Sequence of chain 43.C:
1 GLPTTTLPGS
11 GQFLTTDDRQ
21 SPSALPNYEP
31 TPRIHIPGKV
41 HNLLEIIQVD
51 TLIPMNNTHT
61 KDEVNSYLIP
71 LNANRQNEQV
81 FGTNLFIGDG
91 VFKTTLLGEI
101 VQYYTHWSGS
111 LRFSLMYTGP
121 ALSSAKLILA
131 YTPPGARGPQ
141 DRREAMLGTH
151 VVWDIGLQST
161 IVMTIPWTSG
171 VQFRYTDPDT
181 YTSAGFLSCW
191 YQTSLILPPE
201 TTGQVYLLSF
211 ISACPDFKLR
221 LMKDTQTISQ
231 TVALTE

The small molecule below binds the protein below.
Small molecule (SMILES): Cc1cc(CCCCCOc2ccc(C3=NCCO3)cc2Cl)on1

Sequence of chain 42.A:
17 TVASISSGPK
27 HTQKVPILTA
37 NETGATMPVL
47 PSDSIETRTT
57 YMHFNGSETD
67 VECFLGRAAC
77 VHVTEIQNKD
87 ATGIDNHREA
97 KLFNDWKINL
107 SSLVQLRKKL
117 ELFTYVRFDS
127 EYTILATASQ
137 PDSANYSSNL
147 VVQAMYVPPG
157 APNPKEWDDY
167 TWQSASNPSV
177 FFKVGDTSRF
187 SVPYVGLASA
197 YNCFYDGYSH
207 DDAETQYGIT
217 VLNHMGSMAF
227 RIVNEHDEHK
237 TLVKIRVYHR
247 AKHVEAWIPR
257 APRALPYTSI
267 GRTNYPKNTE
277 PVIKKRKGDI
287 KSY

Binding-site contacts:
Ligand atom C3C contacts residue TYR128 of chain 42.A at 3.4 Å (hydrophobic).
Ligand atom C4B contacts residue TYR152 of chain 42.A at 3.8 Å (hydrophobic).
Ligand atom C5C contacts residue TYR152 of chain 42.A at 3.9 Å (hydrophobic).
Ligand atom CL1 contacts residue TYR128 of chain 42.A at 3.3 Å.
Ligand atom CL1 contacts residue ILE104 of chain 42.A at 3.5 Å.
Ligand atom C5A contacts residue MET224 of chain 42.A at 3.5 Å (hydrophobic).
Ligand atom C4C contacts residue VAL191 of chain 42.A at 3.5 Å (hydrophobic).
Ligand atom N3A contacts residue PHE186 of chain 42.A at 3.9 Å.
Ligand atom C4B contacts residue MET224 of chain 42.A at 3.8 Å (hydrophobic).
Ligand atom C5 contacts residue LEU106 of chain 42.A at 3.7 Å (hydrophobic).
Ligand atom C5A contacts residue VAL176 of chain 42.A at 3.2 Å (hydrophobic).
Ligand atom C2A contacts residue PHE186 of chain 42.A at 3.2 Å (hydrophobic).
Ligand atom C5C contacts residue VAL188 of chain 42.A at 3.9 Å (hydrophobic).
Ligand atom C5A contacts residue ALA150 of chain 42.A at 3.9 Å (hydrophobic).
Ligand atom O1A contacts residue PHE186 of chain 42.A at 2.8 Å.
Ligand atom N3A contacts residue PRO174 of chain 42.A at 3.7 Å.
Ligand atom C1B contacts residue VAL188 of chain 42.A at 3.9 Å (hydrophobic).
Ligand atom C2B contacts residue VAL188 of chain 42.A at 3.7 Å (hydrophobic).
Ligand atom O1 contacts residue MET221 of chain 42.A at 3.2 Å (h-bond).
Ligand atom C4A contacts residue PRO174 of chain 42.A at 3.3 Å (hydrophobic).
Ligand atom C2B contacts residue TYR152 of chain 42.A at 3.8 Å (hydrophobic).
Ligand atom C5B contacts residue MET224 of chain 42.A at 3.5 Å (hydrophobic).
Ligand atom C5C contacts residue VAL191 of chain 42.A at 3.9 Å (hydrophobic).
Ligand atom C5A contacts residue PHE186 of chain 42.A at 3.4 Å (hydrophobic).
Ligand atom C31 contacts residue TYR197 of chain 42.A at 3.9 Å (hydrophobic).
Ligand atom C1C contacts residue LEU106 of chain 42.A at 3.5 Å (hydrophobic).
Ligand atom C4B contacts residue PHE186 of chain 42.A at 3.4 Å (hydrophobic).
Ligand atom O1B contacts residue ILE104 of chain 42.A at 3.8 Å.
Ligand atom C3B contacts residue TYR152 of chain 42.A at 3.7 Å (hydrophobic).
Ligand atom C2A contacts residue MET224 of chain 42.A at 3.4 Å (hydrophobic).
Ligand atom N3A contacts residue ALA24 of chain 42.C at 3.6 Å.
Ligand atom C4C contacts residue VAL188 of chain 42.A at 3.9 Å (hydrophobic).
Ligand atom C1C contacts residue TYR128 of chain 42.A at 3.7 Å (hydrophobic).
Ligand atom C2C contacts residue TYR128 of chain 42.A at 3.8 Å (hydrophobic).
Ligand atom N2 contacts residue ASN219 of chain 42.A at 3.6 Å.
Ligand atom C2C contacts residue TYR197 of chain 42.A at 3.8 Å (hydrophobic).
Ligand atom C5B contacts residue PHE186 of chain 42.A at 3.5 Å (hydrophobic).
Ligand atom O1A contacts residue MET224 of chain 42.A at 2.8 Å.
Ligand atom C6B contacts residue TYR128 of chain 42.A at 3.8 Å (hydrophobic).
Ligand atom C4 contacts residue LEU106 of chain 42.A at 3.6 Å (hydrophobic).

Sequence of chain 42.C:
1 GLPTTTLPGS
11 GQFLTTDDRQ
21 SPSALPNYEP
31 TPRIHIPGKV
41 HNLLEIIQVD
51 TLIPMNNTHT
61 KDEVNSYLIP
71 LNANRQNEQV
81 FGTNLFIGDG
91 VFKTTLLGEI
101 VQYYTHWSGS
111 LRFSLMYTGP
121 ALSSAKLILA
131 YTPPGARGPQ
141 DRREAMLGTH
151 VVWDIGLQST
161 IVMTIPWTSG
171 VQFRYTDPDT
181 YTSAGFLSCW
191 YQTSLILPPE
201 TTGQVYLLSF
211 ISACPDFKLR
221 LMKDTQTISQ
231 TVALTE